The small molecule below binds the protein below.
Small molecule (SMILES): CCCCCCCCCC(=O)N[C@@H](CCCN=C(N)N)C(=O)N[C@H](C(=O)N[C@@H](CCCCN)C(=O)N[C@@H](CCCN=C(N)N)[C@@H](C)O)C(C)C

Binding-site contacts:
Ligand atom NE contacts residue TYR201 of chain 1.B at 3.2 Å (h-bond).
Ligand atom CA contacts residue ASN188 of chain 1.B at 3.3 Å.
Ligand atom N contacts residue SO41 of chain 1.ZC at 2.9 Å (h-bond).
Ligand atom NH1 contacts residue ASP199 of chain 1.B at 2.7 Å (salt-bridge).
Ligand atom NH1 contacts residue TYR201 of chain 1.B at 2.9 Å (h-bond).
Ligand atom N contacts residue HIS87 of chain 1.B at 3.2 Å (h-bond).
Ligand atom C contacts residue SER261 of chain 1.B at 1.4 Å.
Ligand atom CA contacts residue SO41 of chain 1.ZC at 3.4 Å.
Ligand atom NH2 contacts residue ASP157 of chain 1.B at 2.6 Å (salt-bridge).
Ligand atom O contacts residue TRP147 of chain 1.B at 3.2 Å.
Ligand atom CA contacts residue SER261 of chain 1.B at 2.5 Å.
Ligand atom NZ contacts residue ASN85 of chain 1.B at 3.1 Å (h-bond).
Ligand atom NE contacts residue ASP151 of chain 1.B at 3.2 Å (salt-bridge).
Ligand atom NH2 contacts residue ASP199 of chain 1.B at 3.0 Å (salt-bridge).
Ligand atom O contacts residue ASN188 of chain 1.B at 2.9 Å (h-bond).
Ligand atom NZ contacts residue ASP47 of chain 1.B at 2.8 Å (salt-bridge).
Ligand atom NZ contacts residue ASP84 of chain 1.B at 2.9 Å (salt-bridge).
Ligand atom C5 contacts residue GLU150 of chain 1.B at 3.4 Å.
Ligand atom C contacts residue HIS87 of chain 1.B at 2.7 Å.
Ligand atom CZ contacts residue ASP199 of chain 1.B at 3.3 Å.
Ligand atom C9 contacts residue GLU150 of chain 1.B at 3.3 Å.
Ligand atom NH1 contacts residue ASP151 of chain 1.B at 3.2 Å (salt-bridge).
Ligand atom NH1 contacts residue PRO149 of chain 1.B at 3.3 Å (h-bond).
Ligand atom NH1 contacts residue ASP157 of chain 1.B at 2.9 Å (salt-bridge).
Ligand atom N contacts residue SER146 of chain 1.B at 2.9 Å (h-bond).
Ligand atom CA contacts residue GLY148 of chain 1.B at 3.4 Å.
Ligand atom N contacts residue GLY148 of chain 1.B at 2.9 Å (h-bond).
Ligand atom CB contacts residue SER261 of chain 1.B at 2.8 Å.
Ligand atom NH1 contacts residue GLY148 of chain 1.B at 3.4 Å.
Ligand atom CG contacts residue SO41 of chain 1.ZC at 3.2 Å.
Ligand atom O contacts residue GLY148 of chain 1.B at 3.2 Å (h-bond).
Ligand atom CB contacts residue ASN188 of chain 1.B at 3.4 Å.
Ligand atom CE contacts residue ASP47 of chain 1.B at 3.1 Å.
Ligand atom CZ contacts residue ASP157 of chain 1.B at 3.2 Å.
Ligand atom NH2 contacts residue ALA185 of chain 1.B at 2.8 Å (h-bond).
Ligand atom O contacts residue SER261 of chain 1.B at 2.3 Å (h-bond).
Ligand atom C1 contacts residue HIS87 of chain 1.B at 1.5 Å.
Ligand atom C1 contacts residue SER261 of chain 1.B at 2.3 Å.
Ligand atom N contacts residue SER261 of chain 1.B at 3.0 Å (h-bond).
Ligand atom NE contacts residue GLU129 of chain 1.B at 3.0 Å (salt-bridge).

Sequence of chain 1.B:
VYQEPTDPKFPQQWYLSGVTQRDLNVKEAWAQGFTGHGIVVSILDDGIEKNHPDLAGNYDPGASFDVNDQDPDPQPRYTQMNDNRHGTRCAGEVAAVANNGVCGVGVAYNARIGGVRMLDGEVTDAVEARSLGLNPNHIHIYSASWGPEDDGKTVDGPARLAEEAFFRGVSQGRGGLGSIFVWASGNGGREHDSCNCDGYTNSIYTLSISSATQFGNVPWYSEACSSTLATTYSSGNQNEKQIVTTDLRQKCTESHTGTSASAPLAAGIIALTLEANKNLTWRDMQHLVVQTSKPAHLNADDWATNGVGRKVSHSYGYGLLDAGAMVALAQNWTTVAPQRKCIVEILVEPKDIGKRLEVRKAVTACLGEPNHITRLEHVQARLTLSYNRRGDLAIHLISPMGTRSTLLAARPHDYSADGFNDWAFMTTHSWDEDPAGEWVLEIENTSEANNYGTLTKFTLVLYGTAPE